Binding-site contacts:
Ligand atom C1 contacts residue THR312 of chain 3.A at 4.2 Å.
Ligand atom O6 contacts residue ASN32 of chain 3.A at 4.3 Å.
Ligand atom C6 contacts residue ASN49 of chain 3.B at 3.9 Å.
Ligand atom C5 contacts residue ASN32 of chain 3.A at 3.6 Å.
Ligand atom O6 contacts residue ALA33 of chain 3.A at 3.8 Å.
Ligand atom C7 contacts residue ASN32 of chain 3.A at 3.7 Å.
Ligand atom C3 contacts residue ASN32 of chain 3.A at 3.7 Å.
Ligand atom N2 contacts residue ASN32 of chain 3.A at 3.0 Å (h-bond).
Ligand atom O5 contacts residue THR312 of chain 3.A at 4.2 Å.
Ligand atom C4 contacts residue ASN32 of chain 3.A at 4.0 Å.
Ligand atom O7 contacts residue THR312 of chain 3.A at 4.3 Å.
Ligand atom O5 contacts residue ALA33 of chain 3.A at 4.5 Å.
Ligand atom C2 contacts residue ASN32 of chain 3.A at 2.4 Å.
Ligand atom O7 contacts residue ASN32 of chain 3.A at 3.6 Å.
Ligand atom C1 contacts residue ASN32 of chain 3.A at 1.4 Å.
Ligand atom O6 contacts residue THR34 of chain 3.A at 4.0 Å.
Ligand atom O7 contacts residue TRP21 of chain 3.B at 3.9 Å.
Ligand atom O5 contacts residue ASN32 of chain 3.A at 2.3 Å (h-bond).

Sequence of chain 3.B:
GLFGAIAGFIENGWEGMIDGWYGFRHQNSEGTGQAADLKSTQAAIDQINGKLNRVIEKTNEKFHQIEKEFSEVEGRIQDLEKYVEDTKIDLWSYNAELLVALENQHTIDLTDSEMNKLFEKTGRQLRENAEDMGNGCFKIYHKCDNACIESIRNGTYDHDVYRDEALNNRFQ

Sequence of chain 3.A:
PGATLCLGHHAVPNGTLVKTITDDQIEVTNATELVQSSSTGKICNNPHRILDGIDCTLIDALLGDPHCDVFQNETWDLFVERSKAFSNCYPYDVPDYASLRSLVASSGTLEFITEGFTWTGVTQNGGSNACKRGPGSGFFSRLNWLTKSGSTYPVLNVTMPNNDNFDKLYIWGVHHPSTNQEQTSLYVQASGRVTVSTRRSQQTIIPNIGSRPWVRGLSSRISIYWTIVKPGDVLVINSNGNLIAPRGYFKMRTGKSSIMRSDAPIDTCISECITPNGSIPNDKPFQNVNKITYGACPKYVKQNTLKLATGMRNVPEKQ

The small molecule below binds the protein below.
Small molecule (SMILES): CC(=O)N[C@H]1[C@H](O[C@H]2[C@H](O)[C@@H](NC(C)=O)CO[C@@H]2CO)O[C@H](CO)[C@@H](O[C@@H]2O[C@H](CO[C@H]3O[C@H](CO)[C@@H](O)[C@H](O)[C@@H]3O)[C@@H](O)[C@H](O)[C@@H]2O)[C@@H]1O